A small-molecule ligand and the protein it binds are described below.
Small molecule (SMILES): O=P(O)(O)OC[C@H]1O[C@H](O)[C@H](O)[C@@H](O)[C@@H]1O

Sequence of chain 1.A:
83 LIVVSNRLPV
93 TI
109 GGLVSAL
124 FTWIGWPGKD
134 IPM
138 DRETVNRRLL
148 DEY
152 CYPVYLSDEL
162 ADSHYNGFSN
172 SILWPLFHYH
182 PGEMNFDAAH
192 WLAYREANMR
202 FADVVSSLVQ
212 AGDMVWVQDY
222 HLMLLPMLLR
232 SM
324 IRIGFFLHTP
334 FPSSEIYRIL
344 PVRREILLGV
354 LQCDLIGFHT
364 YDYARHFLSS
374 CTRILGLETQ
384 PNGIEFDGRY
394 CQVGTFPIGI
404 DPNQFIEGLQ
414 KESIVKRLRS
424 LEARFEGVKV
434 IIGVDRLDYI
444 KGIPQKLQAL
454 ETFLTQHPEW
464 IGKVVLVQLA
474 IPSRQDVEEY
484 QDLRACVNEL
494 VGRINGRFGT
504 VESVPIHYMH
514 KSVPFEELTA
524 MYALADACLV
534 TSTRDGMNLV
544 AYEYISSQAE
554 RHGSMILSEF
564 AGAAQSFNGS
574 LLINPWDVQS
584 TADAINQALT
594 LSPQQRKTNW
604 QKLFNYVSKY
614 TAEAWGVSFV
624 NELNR

Binding-site contacts:
Ligand atom O5 contacts residue TRP175 of chain 1.A at 4.1 Å.
Ligand atom O5 contacts residue ARG439 of chain 1.A at 3.5 Å (salt-bridge).
Ligand atom C1 contacts residue TRP175 of chain 1.A at 3.8 Å (hydrophobic).
Ligand atom C2 contacts residue TYR221 of chain 1.A at 4.1 Å (hydrophobic).
Ligand atom O6 contacts residue ARG477 of chain 1.A at 4.5 Å.
Ligand atom O2P contacts residue ARG477 of chain 1.A at 2.4 Å (salt-bridge).
Ligand atom O5 contacts residue UDP1 of chain 1.E at 4.0 Å.
Ligand atom C5 contacts residue UDP1 of chain 1.E at 4.2 Å.
Ligand atom C1 contacts residue UDP1 of chain 1.E at 4.2 Å.
Ligand atom O3 contacts residue HIS222 of chain 1.A at 4.1 Å.
Ligand atom P contacts residue ARG477 of chain 1.A at 3.6 Å.
Ligand atom C5 contacts residue ARG477 of chain 1.A at 4.3 Å.
Ligand atom O5 contacts residue ARG477 of chain 1.A at 3.7 Å.
Ligand atom O1 contacts residue UDP1 of chain 1.E at 3.2 Å (h-bond).
Ligand atom C6 contacts residue ARG439 of chain 1.A at 3.7 Å.
Ligand atom C6 contacts residue ARG477 of chain 1.A at 4.0 Å.
Ligand atom O2 contacts residue HIS331 of chain 1.A at 4.0 Å.
Ligand atom C2 contacts residue TRP175 of chain 1.A at 4.4 Å (hydrophobic).
Ligand atom O3P contacts residue ARG477 of chain 1.A at 3.8 Å.
Ligand atom C5 contacts residue ARG439 of chain 1.A at 4.2 Å.
Ligand atom C6 contacts residue UDP1 of chain 1.E at 4.2 Å.
Ligand atom O2 contacts residue TYR221 of chain 1.A at 4.2 Å.